Binding-site contacts:
Ligand atom C24 contacts residue LEU66 of chain 1.B at 3.8 Å (hydrophobic).
Ligand atom C9 contacts residue ILE29 of chain 1.B at 3.6 Å (hydrophobic).
Ligand atom C14 contacts residue LEU59 of chain 1.B at 3.7 Å (hydrophobic).
Ligand atom C6 contacts residue NAP1 of chain 1.E at 3.4 Å.
Ligand atom C1 contacts residue NAP1 of chain 1.E at 3.3 Å.
Ligand atom O15 contacts residue LEU59 of chain 1.B at 3.6 Å.
Ligand atom O25 contacts residue ARG69 of chain 1.B at 2.7 Å (salt-bridge).
Ligand atom C24 contacts residue ARG69 of chain 1.B at 3.1 Å.
Ligand atom N2 contacts residue NAP1 of chain 1.E at 3.7 Å.
Ligand atom C5 contacts residue NAP1 of chain 1.E at 3.9 Å.
Ligand atom C1 contacts residue PHE40 of chain 1.B at 3.6 Å (hydrophobic).
Ligand atom N7 contacts residue NAP1 of chain 1.E at 3.6 Å.
Ligand atom O25 contacts residue LYS41 of chain 1.B at 3.5 Å.
Ligand atom C12 contacts residue PHE40 of chain 1.B at 3.5 Å (hydrophobic).
Ligand atom C1 contacts residue ILE14 of chain 1.B at 3.8 Å (hydrophobic).
Ligand atom C5 contacts residue ASP36 of chain 1.B at 3.8 Å.
Ligand atom N7 contacts residue PHE40 of chain 1.B at 3.6 Å.
Ligand atom N8 contacts residue TRP15 of chain 1.B at 3.7 Å.
Ligand atom O11 contacts residue NAP1 of chain 1.E at 3.3 Å.
Ligand atom C3 contacts residue ASP36 of chain 1.B at 3.5 Å.
Ligand atom N4 contacts residue ASP36 of chain 1.B at 2.8 Å (salt-bridge).
Ligand atom C20 contacts residue PRO60 of chain 1.B at 3.8 Å (hydrophobic).
Ligand atom O26 contacts residue LYS41 of chain 1.B at 3.4 Å.
Ligand atom C3 contacts residue ALA16 of chain 1.B at 3.9 Å (hydrophobic).
Ligand atom C3 contacts residue PHE40 of chain 1.B at 3.7 Å (hydrophobic).
Ligand atom O25 contacts residue PRO67 of chain 1.B at 3.8 Å.
Ligand atom N7 contacts residue TYR106 of chain 1.B at 3.5 Å (h-bond).
Ligand atom N8 contacts residue THR119 of chain 1.B at 3.8 Å.
Ligand atom N2 contacts residue ILE14 of chain 1.B at 3.7 Å.
Ligand atom C24 contacts residue LYS41 of chain 1.B at 3.7 Å.
Ligand atom N8 contacts residue ASP36 of chain 1.B at 2.6 Å (salt-bridge).
Ligand atom O26 contacts residue PHE40 of chain 1.B at 3.3 Å.
Ligand atom C1 contacts residue TRP15 of chain 1.B at 3.9 Å (hydrophobic).
Ligand atom N7 contacts residue ILE14 of chain 1.B at 3.0 Å (h-bond).
Ligand atom N2 contacts residue TRP15 of chain 1.B at 3.3 Å.
Ligand atom N2 contacts residue PHE40 of chain 1.B at 3.4 Å.
Ligand atom C22 contacts residue LEU66 of chain 1.B at 3.8 Å (hydrophobic).
Ligand atom C23 contacts residue LEU37 of chain 1.B at 3.8 Å (hydrophobic).
Ligand atom N7 contacts residue ILE100 of chain 1.B at 3.1 Å (h-bond).
Ligand atom O26 contacts residue ARG69 of chain 1.B at 2.9 Å (salt-bridge).

Sequence of chain 1.B:
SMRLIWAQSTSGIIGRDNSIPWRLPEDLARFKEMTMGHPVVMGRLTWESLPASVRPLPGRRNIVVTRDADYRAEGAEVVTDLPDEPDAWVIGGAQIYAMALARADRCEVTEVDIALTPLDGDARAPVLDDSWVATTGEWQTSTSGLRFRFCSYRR

A small-molecule ligand and the protein it binds are described below.
Small molecule (SMILES): CCc1nc(N)nc(N)c1OCCCOc1ccccc1CCC(=O)O